Binding-site contacts:
Ligand atom C4 contacts residue ASN1131 of chain 1.A at 4.3 Å.
Ligand atom N2 contacts residue ASN1131 of chain 1.A at 2.9 Å (h-bond).
Ligand atom C6 contacts residue ILE1129 of chain 1.A at 4.3 Å (hydrophobic).
Ligand atom O5 contacts residue CYS1079 of chain 1.A at 4.4 Å.
Ligand atom C3 contacts residue ASN1131 of chain 1.A at 3.8 Å.
Ligand atom C7 contacts residue ASN1131 of chain 1.A at 3.7 Å.
Ligand atom C1 contacts residue ASN1131 of chain 1.A at 1.5 Å.
Ligand atom O6 contacts residue ILE1129 of chain 1.A at 3.5 Å.
Ligand atom C5 contacts residue ASN1131 of chain 1.A at 3.7 Å.
Ligand atom C2 contacts residue ASN1131 of chain 1.A at 2.5 Å.
Ligand atom O5 contacts residue ASN1131 of chain 1.A at 2.4 Å (h-bond).
Ligand atom O7 contacts residue ASN1131 of chain 1.A at 4.1 Å.

The small molecule below binds the protein below.
Small molecule (SMILES): CC(=O)N[C@@H]1[C@@H](O)[C@H](O)[C@@H](CO)O[C@H]1O

Sequence of chain 1.A:
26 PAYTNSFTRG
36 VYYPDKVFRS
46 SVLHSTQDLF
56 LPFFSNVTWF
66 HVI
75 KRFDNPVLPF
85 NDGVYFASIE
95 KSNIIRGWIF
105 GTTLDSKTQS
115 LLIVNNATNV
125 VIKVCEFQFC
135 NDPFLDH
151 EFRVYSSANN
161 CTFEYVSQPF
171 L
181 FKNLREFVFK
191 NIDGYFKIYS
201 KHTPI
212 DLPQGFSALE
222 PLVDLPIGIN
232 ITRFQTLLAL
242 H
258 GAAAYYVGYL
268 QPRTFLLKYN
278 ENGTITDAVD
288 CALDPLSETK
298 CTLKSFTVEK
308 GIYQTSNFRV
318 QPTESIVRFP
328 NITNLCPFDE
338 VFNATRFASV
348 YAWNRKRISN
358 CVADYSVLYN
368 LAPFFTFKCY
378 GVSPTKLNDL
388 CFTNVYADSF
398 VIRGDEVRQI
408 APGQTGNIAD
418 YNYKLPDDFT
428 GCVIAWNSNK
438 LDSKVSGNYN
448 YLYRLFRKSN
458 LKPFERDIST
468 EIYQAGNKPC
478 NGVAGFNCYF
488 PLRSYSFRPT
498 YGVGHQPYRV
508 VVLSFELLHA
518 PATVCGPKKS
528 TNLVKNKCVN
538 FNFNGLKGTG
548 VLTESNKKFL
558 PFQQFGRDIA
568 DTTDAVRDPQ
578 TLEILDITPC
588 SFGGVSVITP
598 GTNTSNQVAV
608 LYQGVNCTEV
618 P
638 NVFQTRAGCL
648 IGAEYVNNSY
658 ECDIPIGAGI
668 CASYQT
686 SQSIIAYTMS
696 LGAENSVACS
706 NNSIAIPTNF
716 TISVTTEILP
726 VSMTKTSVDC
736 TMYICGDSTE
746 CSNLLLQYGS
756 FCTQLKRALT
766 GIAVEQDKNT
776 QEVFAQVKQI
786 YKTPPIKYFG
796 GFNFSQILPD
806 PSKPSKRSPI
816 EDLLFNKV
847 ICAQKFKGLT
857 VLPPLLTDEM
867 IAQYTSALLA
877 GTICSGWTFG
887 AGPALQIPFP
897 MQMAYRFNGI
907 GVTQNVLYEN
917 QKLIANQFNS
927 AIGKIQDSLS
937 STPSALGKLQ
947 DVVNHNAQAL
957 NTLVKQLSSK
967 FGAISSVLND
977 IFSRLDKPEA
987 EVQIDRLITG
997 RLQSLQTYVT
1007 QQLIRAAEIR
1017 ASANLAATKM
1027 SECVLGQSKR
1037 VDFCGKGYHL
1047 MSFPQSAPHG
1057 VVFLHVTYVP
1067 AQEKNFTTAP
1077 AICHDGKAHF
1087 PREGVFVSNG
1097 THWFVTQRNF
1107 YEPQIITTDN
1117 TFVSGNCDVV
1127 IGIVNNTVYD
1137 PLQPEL